Binding-site contacts:
Ligand atom CB contacts residue ASN112 of chain 1.A at 3.4 Å.
Ligand atom N contacts residue ASN112 of chain 1.A at 3.1 Å (h-bond).
Ligand atom CB contacts residue VAL139 of chain 1.A at 4.4 Å (hydrophobic).
Ligand atom N contacts residue ALA113 of chain 1.A at 2.8 Å (h-bond).
Ligand atom CA contacts residue GLU143 of chain 1.A at 3.2 Å.
Ligand atom CA contacts residue TRP1 of chain 1.C at 2.5 Å (hydrophobic).
Ligand atom CB contacts residue TRP1 of chain 1.C at 3.1 Å (hydrophobic).
Ligand atom CD1 contacts residue HIS142 of chain 1.A at 4.2 Å.
Ligand atom C contacts residue ARG203 of chain 1.A at 3.9 Å.
Ligand atom CD2 contacts residue LEU133 of chain 1.A at 3.8 Å (hydrophobic).
Ligand atom CD1 contacts residue GLU143 of chain 1.A at 4.5 Å.
Ligand atom CD1 contacts residue ILE188 of chain 1.A at 4.0 Å (hydrophobic).
Ligand atom CB contacts residue GLU143 of chain 1.A at 3.4 Å.
Ligand atom CD2 contacts residue PHE130 of chain 1.A at 4.3 Å (hydrophobic).
Ligand atom C contacts residue ASN112 of chain 1.A at 4.0 Å.
Ligand atom O contacts residue HIS142 of chain 1.A at 4.1 Å.
Ligand atom CG contacts residue VAL139 of chain 1.A at 4.3 Å (hydrophobic).
Ligand atom O contacts residue ARG203 of chain 1.A at 2.8 Å (salt-bridge).
Ligand atom C contacts residue HIS231 of chain 1.A at 4.1 Å.
Ligand atom CA contacts residue ALA113 of chain 1.A at 4.1 Å (hydrophobic).
Ligand atom N contacts residue GLU143 of chain 1.A at 2.7 Å (salt-bridge).
Ligand atom CD1 contacts residue VAL139 of chain 1.A at 4.0 Å (hydrophobic).
Ligand atom C contacts residue TRP1 of chain 1.C at 1.3 Å (hydrophobic).
Ligand atom O contacts residue GLU166 of chain 1.A at 4.0 Å.
Ligand atom CG contacts residue LEU202 of chain 1.A at 3.7 Å (hydrophobic).
Ligand atom CD1 contacts residue ARG203 of chain 1.A at 4.0 Å.
Ligand atom CD2 contacts residue TRP1 of chain 1.C at 4.5 Å (hydrophobic).
Ligand atom O contacts residue TRP1 of chain 1.C at 2.2 Å (h-bond).
Ligand atom CB contacts residue ALA113 of chain 1.A at 4.3 Å (hydrophobic).
Ligand atom CA contacts residue ASN112 of chain 1.A at 3.6 Å.
Ligand atom O contacts residue HIS231 of chain 1.A at 3.6 Å.
Ligand atom CG contacts residue TRP1 of chain 1.C at 3.9 Å (hydrophobic).
Ligand atom CA contacts residue HIS142 of chain 1.A at 4.1 Å.
Ligand atom CD2 contacts residue LEU202 of chain 1.A at 3.6 Å (hydrophobic).
Ligand atom CD2 contacts residue VAL139 of chain 1.A at 3.7 Å (hydrophobic).
Ligand atom N contacts residue TRP1 of chain 1.C at 2.9 Å (h-bond).

The protein below binds the small molecule below.
Small molecule (SMILES): CC(C)C[C@H](N)C(=O)O

Sequence of chain 1.A:
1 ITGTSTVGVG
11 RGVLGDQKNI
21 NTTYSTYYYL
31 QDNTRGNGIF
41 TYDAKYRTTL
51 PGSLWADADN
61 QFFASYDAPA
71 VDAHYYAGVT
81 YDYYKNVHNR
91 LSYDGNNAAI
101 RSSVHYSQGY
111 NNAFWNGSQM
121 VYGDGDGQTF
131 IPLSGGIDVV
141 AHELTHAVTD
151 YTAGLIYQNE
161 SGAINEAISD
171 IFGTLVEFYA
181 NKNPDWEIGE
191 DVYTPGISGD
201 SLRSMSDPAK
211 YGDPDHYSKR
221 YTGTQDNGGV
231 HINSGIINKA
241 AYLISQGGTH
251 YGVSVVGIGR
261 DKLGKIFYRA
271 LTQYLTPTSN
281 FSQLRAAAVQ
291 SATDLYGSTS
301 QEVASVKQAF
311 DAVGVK